This protein binds this small molecule.
Small molecule (SMILES): NS(=O)(=O)c1ccc2ncsc2c1

Binding-site contacts:
Ligand atom N contacts residue PRO3 of chain 1.A at 3.6 Å.
Ligand atom O contacts residue PRO3 of chain 1.A at 3.5 Å.
Ligand atom N contacts residue GLY2 of chain 1.A at 3.4 Å.
Ligand atom C2 contacts residue MET1 of chain 1.A at 4.2 Å (hydrophobic).
Ligand atom S contacts residue PRO3 of chain 1.A at 4.4 Å.
Ligand atom C1 contacts residue MET1 of chain 1.A at 3.7 Å (hydrophobic).
Ligand atom O contacts residue GLY2 of chain 1.A at 3.3 Å.
Ligand atom O contacts residue MET1 of chain 1.A at 3.8 Å.
Ligand atom S contacts residue GLY2 of chain 1.A at 4.1 Å.
Ligand atom C contacts residue MET1 of chain 1.A at 4.2 Å (hydrophobic).

Sequence of chain 1.A:
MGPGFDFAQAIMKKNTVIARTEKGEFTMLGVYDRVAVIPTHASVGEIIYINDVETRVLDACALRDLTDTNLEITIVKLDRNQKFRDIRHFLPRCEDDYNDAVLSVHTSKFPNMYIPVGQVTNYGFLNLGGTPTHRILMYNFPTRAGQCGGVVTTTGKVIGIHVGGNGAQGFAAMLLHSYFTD